A protein and the small-molecule ligand that binds it are described below.
Small molecule (SMILES): CC(=O)N[C@@H]1[C@@H](O)[C@H](O)[C@@H](CO)O[C@H]1O

Binding-site contacts:
Ligand atom C1 contacts residue ILE156 of chain 1.A at 4.1 Å (hydrophobic).
Ligand atom C1 contacts residue THR193 of chain 1.A at 3.3 Å.
Ligand atom O7 contacts residue GLN189 of chain 1.A at 3.9 Å.
Ligand atom O7 contacts residue ASN191 of chain 1.A at 3.2 Å (h-bond).
Ligand atom O7 contacts residue LYS229 of chain 1.A at 4.3 Å.
Ligand atom C6 contacts residue GLU194 of chain 1.A at 4.4 Å.
Ligand atom N2 contacts residue ASN191 of chain 1.A at 3.0 Å (h-bond).
Ligand atom C7 contacts residue ASN191 of chain 1.A at 3.3 Å.
Ligand atom C6 contacts residue THR193 of chain 1.A at 4.0 Å.
Ligand atom C8 contacts residue ILE156 of chain 1.A at 4.0 Å (hydrophobic).
Ligand atom N2 contacts residue ILE156 of chain 1.A at 3.9 Å.
Ligand atom O5 contacts residue THR193 of chain 1.A at 3.5 Å (h-bond).
Ligand atom C1 contacts residue ASN191 of chain 1.A at 1.4 Å.
Ligand atom C7 contacts residue ILE156 of chain 1.A at 3.9 Å (hydrophobic).
Ligand atom C5 contacts residue THR193 of chain 1.A at 3.6 Å.
Ligand atom C3 contacts residue ASN191 of chain 1.A at 3.7 Å.
Ligand atom O5 contacts residue ASN191 of chain 1.A at 2.4 Å (h-bond).
Ligand atom C5 contacts residue ASN191 of chain 1.A at 3.6 Å.
Ligand atom C8 contacts residue THR150 of chain 1.A at 4.3 Å.
Ligand atom C4 contacts residue ASN191 of chain 1.A at 4.2 Å.
Ligand atom C2 contacts residue ASN191 of chain 1.A at 2.4 Å.
Ligand atom O7 contacts residue ILE156 of chain 1.A at 4.5 Å.

Sequence of chain 1.A:
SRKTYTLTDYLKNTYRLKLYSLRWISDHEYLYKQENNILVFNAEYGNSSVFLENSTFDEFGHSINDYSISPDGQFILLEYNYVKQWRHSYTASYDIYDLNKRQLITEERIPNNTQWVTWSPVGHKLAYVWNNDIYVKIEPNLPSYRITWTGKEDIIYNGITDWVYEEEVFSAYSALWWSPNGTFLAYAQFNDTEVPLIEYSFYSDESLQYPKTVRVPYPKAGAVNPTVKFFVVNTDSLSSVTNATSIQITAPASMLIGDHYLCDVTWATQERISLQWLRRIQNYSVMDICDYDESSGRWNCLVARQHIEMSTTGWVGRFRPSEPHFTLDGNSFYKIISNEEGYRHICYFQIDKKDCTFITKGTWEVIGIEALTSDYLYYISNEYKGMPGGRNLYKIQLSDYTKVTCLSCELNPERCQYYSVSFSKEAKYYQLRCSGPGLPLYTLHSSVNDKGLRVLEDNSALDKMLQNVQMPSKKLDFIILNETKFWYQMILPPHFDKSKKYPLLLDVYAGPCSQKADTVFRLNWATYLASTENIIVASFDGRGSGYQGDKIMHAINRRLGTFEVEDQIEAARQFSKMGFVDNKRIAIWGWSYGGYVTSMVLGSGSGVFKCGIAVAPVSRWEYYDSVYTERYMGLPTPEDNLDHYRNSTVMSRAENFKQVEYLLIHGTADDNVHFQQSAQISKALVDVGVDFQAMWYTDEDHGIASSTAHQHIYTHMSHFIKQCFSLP